Binding-site contacts:
Ligand atom O6 contacts residue ALA495 of chain 1.B at 2.9 Å (h-bond).
Ligand atom O4 contacts residue ARG564 of chain 1.B at 2.8 Å (salt-bridge).
Ligand atom O5 contacts residue ASP498 of chain 1.B at 4.0 Å.
Ligand atom C4 contacts residue ALA495 of chain 1.B at 4.0 Å (hydrophobic).
Ligand atom C6 contacts residue TRP550 of chain 1.B at 4.4 Å (hydrophobic).
Ligand atom O3 contacts residue TRP550 of chain 1.B at 4.5 Å.
Ligand atom O5 contacts residue TRP550 of chain 1.B at 2.5 Å.
Ligand atom O4 contacts residue ALA495 of chain 1.B at 4.0 Å.
Ligand atom O2 contacts residue CYS500 of chain 1.B at 4.5 Å.
Ligand atom C3 contacts residue ASP498 of chain 1.B at 4.4 Å.
Ligand atom O5 contacts residue CYS549 of chain 1.B at 4.2 Å.
Ligand atom C2 contacts residue ASP498 of chain 1.B at 3.5 Å.
Ligand atom C4 contacts residue ARG564 of chain 1.B at 3.7 Å.
Ligand atom O2 contacts residue TRP550 of chain 1.B at 3.8 Å.
Ligand atom O5 contacts residue CYS500 of chain 1.B at 4.1 Å.
Ligand atom O3 contacts residue ASP498 of chain 1.B at 4.4 Å.
Ligand atom C3 contacts residue ARG564 of chain 1.B at 4.1 Å.
Ligand atom O6 contacts residue ASP498 of chain 1.B at 3.9 Å.
Ligand atom C4 contacts residue TRP550 of chain 1.B at 3.6 Å (hydrophobic).
Ligand atom C1 contacts residue TRP550 of chain 1.B at 1.4 Å (hydrophobic).
Ligand atom C6 contacts residue ALA495 of chain 1.B at 3.3 Å (hydrophobic).
Ligand atom C3 contacts residue TRP550 of chain 1.B at 3.1 Å (hydrophobic).
Ligand atom C1 contacts residue ASP498 of chain 1.B at 4.1 Å.
Ligand atom O2 contacts residue ASP498 of chain 1.B at 2.2 Å (salt-bridge).
Ligand atom C5 contacts residue ALA495 of chain 1.B at 4.2 Å (hydrophobic).
Ligand atom C2 contacts residue TRP550 of chain 1.B at 2.5 Å (hydrophobic).
Ligand atom O6 contacts residue CYS500 of chain 1.B at 3.8 Å.
Ligand atom O4 contacts residue TRP550 of chain 1.B at 4.0 Å.
Ligand atom C5 contacts residue TRP550 of chain 1.B at 3.1 Å (hydrophobic).
Ligand atom C5 contacts residue ARG564 of chain 1.B at 3.9 Å.

Sequence of chain 1.B:
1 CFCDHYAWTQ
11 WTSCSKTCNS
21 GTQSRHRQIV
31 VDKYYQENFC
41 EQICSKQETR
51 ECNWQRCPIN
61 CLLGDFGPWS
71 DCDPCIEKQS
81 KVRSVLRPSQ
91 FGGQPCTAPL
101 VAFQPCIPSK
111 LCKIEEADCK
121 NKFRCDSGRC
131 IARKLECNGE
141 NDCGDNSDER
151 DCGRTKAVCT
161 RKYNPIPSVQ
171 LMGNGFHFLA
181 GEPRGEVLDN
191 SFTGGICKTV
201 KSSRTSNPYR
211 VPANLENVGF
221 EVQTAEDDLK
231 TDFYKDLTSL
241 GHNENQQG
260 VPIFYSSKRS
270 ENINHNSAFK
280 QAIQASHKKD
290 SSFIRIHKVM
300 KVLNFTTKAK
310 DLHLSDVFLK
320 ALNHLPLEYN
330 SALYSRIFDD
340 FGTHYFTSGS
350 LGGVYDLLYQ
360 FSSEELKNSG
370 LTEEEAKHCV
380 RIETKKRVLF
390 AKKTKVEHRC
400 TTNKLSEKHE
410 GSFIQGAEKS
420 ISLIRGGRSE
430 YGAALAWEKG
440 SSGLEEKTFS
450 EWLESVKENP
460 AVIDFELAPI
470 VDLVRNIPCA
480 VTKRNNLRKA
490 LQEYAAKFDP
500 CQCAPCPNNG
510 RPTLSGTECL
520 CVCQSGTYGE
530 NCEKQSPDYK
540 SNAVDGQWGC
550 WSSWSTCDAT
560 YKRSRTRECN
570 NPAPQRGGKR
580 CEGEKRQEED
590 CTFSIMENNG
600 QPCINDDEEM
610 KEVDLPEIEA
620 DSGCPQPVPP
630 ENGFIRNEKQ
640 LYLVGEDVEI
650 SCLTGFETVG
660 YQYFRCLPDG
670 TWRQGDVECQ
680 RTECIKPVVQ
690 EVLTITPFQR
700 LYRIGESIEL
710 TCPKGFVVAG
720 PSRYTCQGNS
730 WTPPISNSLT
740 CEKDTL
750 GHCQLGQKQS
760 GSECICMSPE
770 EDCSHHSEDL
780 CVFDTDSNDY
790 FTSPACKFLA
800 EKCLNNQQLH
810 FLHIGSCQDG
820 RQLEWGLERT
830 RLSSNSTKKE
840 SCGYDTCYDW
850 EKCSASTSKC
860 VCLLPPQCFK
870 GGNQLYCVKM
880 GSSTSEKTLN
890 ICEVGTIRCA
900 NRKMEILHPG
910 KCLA

The small molecule below binds the protein below.
Small molecule (SMILES): OC[C@H]1O[C@H](O)[C@@H](O)[C@@H](O)[C@@H]1O